Binding-site contacts:
Ligand atom CD contacts residue VAL4 of chain 10.E at 3.8 Å (hydrophobic).
Ligand atom C contacts residue VAL4 of chain 10.E at 4.0 Å (hydrophobic).
Ligand atom CG2 contacts residue GLN3 of chain 10.E at 3.4 Å.
Ligand atom C contacts residue ALA2 of chain 10.E at 4.3 Å (hydrophobic).
Ligand atom C contacts residue ALA2 of chain 10.E at 3.7 Å (hydrophobic).
Ligand atom N contacts residue VAL4 of chain 10.E at 3.0 Å (h-bond).
Ligand atom CB contacts residue ALA2 of chain 10.E at 4.3 Å (hydrophobic).
Ligand atom O contacts residue VAL4 of chain 10.E at 3.8 Å.
Ligand atom CB contacts residue GLN3 of chain 10.E at 3.4 Å.
Ligand atom CG2 contacts residue SER5 of chain 10.E at 3.7 Å.
Ligand atom CG1 contacts residue GLN3 of chain 10.E at 4.1 Å.
Ligand atom CG2 contacts residue ALA2 of chain 10.E at 4.0 Å (hydrophobic).
Ligand atom C contacts residue VAL4 of chain 10.E at 4.2 Å (hydrophobic).
Ligand atom O contacts residue SER6 of chain 10.E at 4.1 Å.
Ligand atom CB contacts residue ALA2 of chain 10.E at 3.4 Å (hydrophobic).
Ligand atom CA contacts residue ALA2 of chain 10.E at 4.0 Å (hydrophobic).
Ligand atom OG contacts residue GLN3 of chain 10.E at 3.3 Å (h-bond).
Ligand atom O contacts residue ALA2 of chain 10.E at 3.9 Å.
Ligand atom CA contacts residue GLN3 of chain 10.E at 4.2 Å.
Ligand atom O contacts residue VAL4 of chain 10.E at 2.9 Å (h-bond).
Ligand atom N contacts residue ALA2 of chain 10.E at 3.0 Å (h-bond).
Ligand atom CB contacts residue GLN3 of chain 10.E at 4.4 Å.
Ligand atom CA contacts residue VAL4 of chain 10.E at 3.5 Å (hydrophobic).
Ligand atom OE2 contacts residue VAL4 of chain 10.E at 3.6 Å.
Ligand atom CA contacts residue VAL4 of chain 10.E at 4.0 Å (hydrophobic).
Ligand atom C contacts residue GLN3 of chain 10.E at 3.9 Å.
Ligand atom OE1 contacts residue ASN25 of chain 10.E at 4.4 Å.
Ligand atom O contacts residue SER5 of chain 10.E at 3.8 Å.
Ligand atom CG2 contacts residue VAL4 of chain 10.E at 3.8 Å (hydrophobic).
Ligand atom CA contacts residue ALA2 of chain 10.E at 3.5 Å (hydrophobic).
Ligand atom C contacts residue VAL4 of chain 10.E at 3.6 Å (hydrophobic).
Ligand atom O contacts residue GLN3 of chain 10.E at 3.1 Å (h-bond).
Ligand atom OE1 contacts residue VAL4 of chain 10.E at 3.5 Å.
Ligand atom CB contacts residue VAL4 of chain 10.E at 4.5 Å (hydrophobic).
Ligand atom CB contacts residue VAL4 of chain 10.E at 4.3 Å (hydrophobic).

A small-molecule ligand and the protein it binds are described below.
Small molecule (SMILES): CC[C@H](C)[C@H](N)C(=O)N[C@@H](CO)C(=O)N[C@@H](CCC(=O)O)C(=O)N[C@H](C=O)C(C)C

Sequence of chain 10.E:
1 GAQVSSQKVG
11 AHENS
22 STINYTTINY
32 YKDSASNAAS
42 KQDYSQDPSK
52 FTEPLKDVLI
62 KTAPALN